Sequence of chain 3.B:
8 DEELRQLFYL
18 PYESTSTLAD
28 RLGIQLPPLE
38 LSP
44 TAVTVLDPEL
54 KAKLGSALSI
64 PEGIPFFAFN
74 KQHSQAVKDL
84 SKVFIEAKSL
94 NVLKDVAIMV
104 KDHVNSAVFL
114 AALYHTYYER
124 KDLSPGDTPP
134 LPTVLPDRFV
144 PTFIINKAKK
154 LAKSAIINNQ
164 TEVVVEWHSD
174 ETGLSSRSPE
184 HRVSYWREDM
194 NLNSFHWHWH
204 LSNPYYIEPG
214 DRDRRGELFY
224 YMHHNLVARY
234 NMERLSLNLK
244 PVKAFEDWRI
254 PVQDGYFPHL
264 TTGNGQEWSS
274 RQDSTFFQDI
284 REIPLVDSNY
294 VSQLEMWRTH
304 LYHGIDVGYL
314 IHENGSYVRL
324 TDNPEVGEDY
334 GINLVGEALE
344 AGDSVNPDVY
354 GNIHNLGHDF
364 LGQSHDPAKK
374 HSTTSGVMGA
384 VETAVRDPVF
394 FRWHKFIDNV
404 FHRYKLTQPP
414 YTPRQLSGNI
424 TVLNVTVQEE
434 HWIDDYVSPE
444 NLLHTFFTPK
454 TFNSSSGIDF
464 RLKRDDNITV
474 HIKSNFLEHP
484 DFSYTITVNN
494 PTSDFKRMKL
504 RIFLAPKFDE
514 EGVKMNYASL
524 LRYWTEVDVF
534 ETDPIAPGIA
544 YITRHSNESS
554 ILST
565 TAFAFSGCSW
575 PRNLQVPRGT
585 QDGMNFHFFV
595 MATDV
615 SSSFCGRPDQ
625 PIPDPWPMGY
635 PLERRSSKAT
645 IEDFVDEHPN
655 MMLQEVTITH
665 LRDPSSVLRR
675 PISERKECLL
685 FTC

Binding-site contacts:
Ligand atom O3 contacts residue LEU29 of chain 3.B at 3.9 Å.
Ligand atom C4 contacts residue ASN456 of chain 3.B at 4.2 Å.
Ligand atom O7 contacts residue ARG28 of chain 3.B at 2.6 Å (salt-bridge).
Ligand atom C2 contacts residue ARG28 of chain 3.B at 4.0 Å.
Ligand atom N2 contacts residue ARG28 of chain 3.B at 4.2 Å.
Ligand atom O7 contacts residue ASN456 of chain 3.B at 3.5 Å (h-bond).
Ligand atom C5 contacts residue SER459 of chain 3.B at 4.3 Å.
Ligand atom C7 contacts residue ARG28 of chain 3.B at 3.5 Å.
Ligand atom C3 contacts residue LEU29 of chain 3.B at 4.3 Å (hydrophobic).
Ligand atom C7 contacts residue THR472 of chain 3.B at 4.2 Å.
Ligand atom C7 contacts residue LEU29 of chain 3.B at 4.0 Å (hydrophobic).
Ligand atom C5 contacts residue ASN456 of chain 3.B at 3.7 Å.
Ligand atom C7 contacts residue ASN456 of chain 3.B at 3.3 Å.
Ligand atom C2 contacts residue ASN456 of chain 3.B at 2.4 Å.
Ligand atom N2 contacts residue LEU29 of chain 3.B at 3.7 Å.
Ligand atom C6 contacts residue SER459 of chain 3.B at 4.0 Å.
Ligand atom C3 contacts residue ASN456 of chain 3.B at 3.7 Å.
Ligand atom C1 contacts residue SER458 of chain 3.B at 4.1 Å.
Ligand atom O5 contacts residue SER458 of chain 3.B at 4.1 Å.
Ligand atom N2 contacts residue ASN456 of chain 3.B at 2.8 Å (h-bond).
Ligand atom O6 contacts residue SER458 of chain 3.B at 4.0 Å.
Ligand atom C7 contacts residue EDO1 of chain 3.AA at 4.2 Å.
Ligand atom O7 contacts residue EDO1 of chain 3.AA at 3.4 Å.
Ligand atom C8 contacts residue LEU17 of chain 3.B at 4.2 Å (hydrophobic).
Ligand atom C8 contacts residue LEU29 of chain 3.B at 3.6 Å (hydrophobic).
Ligand atom C8 contacts residue GLU165 of chain 3.B at 3.6 Å.
Ligand atom O6 contacts residue SER459 of chain 3.B at 3.3 Å.
Ligand atom O3 contacts residue ARG28 of chain 3.B at 3.1 Å (salt-bridge).
Ligand atom C8 contacts residue ARG28 of chain 3.B at 3.7 Å.
Ligand atom O5 contacts residue SER459 of chain 3.B at 4.1 Å.
Ligand atom C8 contacts residue HIS474 of chain 3.B at 4.2 Å.
Ligand atom C1 contacts residue THR472 of chain 3.B at 3.8 Å.
Ligand atom O5 contacts residue ASN456 of chain 3.B at 2.4 Å (h-bond).
Ligand atom C8 contacts residue THR472 of chain 3.B at 4.3 Å.
Ligand atom C2 contacts residue THR472 of chain 3.B at 3.9 Å.
Ligand atom N2 contacts residue THR472 of chain 3.B at 3.2 Å (h-bond).
Ligand atom C3 contacts residue ARG28 of chain 3.B at 4.3 Å.
Ligand atom C3 contacts residue THR472 of chain 3.B at 3.9 Å.
Ligand atom O6 contacts residue TYR16 of chain 3.B at 4.3 Å.
Ligand atom C1 contacts residue ASN456 of chain 3.B at 1.4 Å.

A protein and the small-molecule ligand that binds it are described below.
Small molecule (SMILES): CC(=O)N[C@H]1[C@H](O[C@H]2[C@H](O)[C@@H](NC(C)=O)CO[C@@H]2CO)O[C@H](CO)[C@@H](O)[C@@H]1O